Binding-site contacts:
Ligand atom O14 contacts residue HIS764 of chain 1.C at 2.9 Å (h-bond).
Ligand atom C17 contacts residue SER762 of chain 1.C at 3.4 Å.
Ligand atom O11 contacts residue HIS770 of chain 1.C at 3.1 Å (h-bond).
Ligand atom S12 contacts residue BSY1 of chain 1.RA at 2.9 Å (h-bond).
Ligand atom N18 contacts residue GLN849 of chain 1.C at 3.0 Å (h-bond).
Ligand atom O2A contacts residue HIS770 of chain 1.C at 3.3 Å.
Ligand atom O1A contacts residue VAL769 of chain 1.C at 3.2 Å (h-bond).
Ligand atom O11 contacts residue GLN543 of chain 1.C at 2.9 Å (h-bond).
Ligand atom O2B contacts residue ASN539 of chain 1.C at 2.7 Å (h-bond).
Ligand atom O2' contacts residue ARG567 of chain 1.C at 3.1 Å (salt-bridge).
Ligand atom N2 contacts residue ASP615 of chain 1.C at 2.8 Å (salt-bridge).
Ligand atom N16 contacts residue GLN849 of chain 1.C at 2.9 Å (h-bond).
Ligand atom O2A contacts residue SER771 of chain 1.C at 2.5 Å (h-bond).
Ligand atom O14 contacts residue ARG882 of chain 1.C at 3.0 Å (salt-bridge).
Ligand atom O2' contacts residue ASN565 of chain 1.C at 2.8 Å (h-bond).
Ligand atom O1B contacts residue TYR168 of chain 1.C at 2.6 Å (h-bond).
Ligand atom N17 contacts residue GLN881 of chain 1.C at 3.2 Å (h-bond).
Ligand atom N7 contacts residue TRP584 of chain 1.C at 3.0 Å (h-bond).
Ligand atom O2B contacts residue GLN543 of chain 1.C at 3.4 Å.
Ligand atom O6 contacts residue LYS587 of chain 1.C at 2.8 Å (salt-bridge).
Ligand atom S12 contacts residue MGD1 of chain 1.LA at 3.2 Å (h-bond).
Ligand atom S12 contacts residue TYR168 of chain 1.C at 3.4 Å.
Ligand atom N2 contacts residue ILE564 of chain 1.C at 3.0 Å (h-bond).
Ligand atom S13 contacts residue ASP170 of chain 1.C at 3.2 Å (salt-bridge).
Ligand atom O4' contacts residue GLY538 of chain 1.C at 3.2 Å (h-bond).
Ligand atom N1 contacts residue ASP615 of chain 1.C at 2.7 Å (salt-bridge).
Ligand atom N17 contacts residue SER762 of chain 1.C at 3.0 Å (h-bond).
Ligand atom N15 contacts residue HIS764 of chain 1.C at 3.3 Å (h-bond).
Ligand atom O4' contacts residue ARG537 of chain 1.C at 3.1 Å.
Ligand atom O14 contacts residue SER762 of chain 1.C at 3.1 Å (h-bond).
Ligand atom O3' contacts residue ASN565 of chain 1.C at 3.0 Å (h-bond).
Ligand atom S12 contacts residue ASN35 of chain 1.C at 3.3 Å (h-bond).
Ligand atom N16 contacts residue SER762 of chain 1.C at 3.0 Å (h-bond).
Ligand atom C15 contacts residue GLN881 of chain 1.C at 3.2 Å.
Ligand atom O5' contacts residue ASN539 of chain 1.C at 2.9 Å (h-bond).
Ligand atom N8 contacts residue GLN543 of chain 1.C at 3.3 Å (h-bond).
Ligand atom S12 contacts residue HIS770 of chain 1.C at 3.2 Å.
Ligand atom O3' contacts residue ASP569 of chain 1.C at 2.8 Å (salt-bridge).
Ligand atom S13 contacts residue MGD1 of chain 1.LA at 3.2 Å (h-bond).
Ligand atom O1A contacts residue THR772 of chain 1.C at 2.9 Å (h-bond).

Sequence of chain 1.C:
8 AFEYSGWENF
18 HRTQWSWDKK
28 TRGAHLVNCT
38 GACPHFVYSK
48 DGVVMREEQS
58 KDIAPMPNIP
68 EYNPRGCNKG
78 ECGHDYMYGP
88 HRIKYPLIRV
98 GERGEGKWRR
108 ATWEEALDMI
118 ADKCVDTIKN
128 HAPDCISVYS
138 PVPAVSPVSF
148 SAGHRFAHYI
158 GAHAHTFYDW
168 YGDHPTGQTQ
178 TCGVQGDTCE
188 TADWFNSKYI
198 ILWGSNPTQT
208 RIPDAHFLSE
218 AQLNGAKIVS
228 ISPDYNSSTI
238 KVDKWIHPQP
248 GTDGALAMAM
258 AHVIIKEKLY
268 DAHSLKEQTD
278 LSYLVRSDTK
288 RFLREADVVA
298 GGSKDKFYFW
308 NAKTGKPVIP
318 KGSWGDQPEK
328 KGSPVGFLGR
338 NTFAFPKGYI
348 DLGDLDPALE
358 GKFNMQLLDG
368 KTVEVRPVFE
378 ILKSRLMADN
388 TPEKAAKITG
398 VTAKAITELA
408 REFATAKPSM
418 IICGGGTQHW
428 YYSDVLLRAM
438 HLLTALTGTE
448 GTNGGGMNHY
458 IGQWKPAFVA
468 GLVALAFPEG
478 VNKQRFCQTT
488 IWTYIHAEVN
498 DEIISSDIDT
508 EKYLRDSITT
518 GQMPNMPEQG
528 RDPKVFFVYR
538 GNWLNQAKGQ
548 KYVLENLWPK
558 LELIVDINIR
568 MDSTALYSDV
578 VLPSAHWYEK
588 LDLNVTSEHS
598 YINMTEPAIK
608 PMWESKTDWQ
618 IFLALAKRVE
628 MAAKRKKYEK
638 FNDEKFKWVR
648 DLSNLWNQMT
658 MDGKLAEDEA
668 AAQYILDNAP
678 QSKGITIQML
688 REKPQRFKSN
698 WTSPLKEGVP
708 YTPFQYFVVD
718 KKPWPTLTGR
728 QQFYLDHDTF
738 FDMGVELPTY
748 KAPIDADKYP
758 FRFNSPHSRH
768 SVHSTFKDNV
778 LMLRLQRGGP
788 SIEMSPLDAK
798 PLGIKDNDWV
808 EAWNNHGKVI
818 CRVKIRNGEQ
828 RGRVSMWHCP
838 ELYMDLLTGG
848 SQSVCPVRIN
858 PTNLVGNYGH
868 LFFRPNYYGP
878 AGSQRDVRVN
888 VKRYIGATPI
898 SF

The protein below binds the small molecule below.
Small molecule (SMILES): Nc1nc2c(c(=O)[nH]1)N[C@@H](/C(S)=C(/S)[C@H](O)CO[P](=O)(O)O[P](=O)(O)OC[C@H]1O[C@@H](n3cnc4c(=O)[nH]c(N)nc43)[C@H](O)[C@@H]1O)C=N2